Binding-site contacts:
Ligand atom C8 contacts residue ASN280 of chain 1.D at 3.4 Å.
Ligand atom C1 contacts residue ASN282 of chain 1.D at 1.4 Å.
Ligand atom C6 contacts residue LYS558 of chain 1.A at 3.4 Å.
Ligand atom C2 contacts residue GLU281 of chain 1.D at 4.5 Å.
Ligand atom C5 contacts residue LYS558 of chain 1.A at 4.0 Å.
Ligand atom C8 contacts residue GLU281 of chain 1.D at 4.1 Å.
Ligand atom O5 contacts residue ASN282 of chain 1.D at 2.4 Å (h-bond).
Ligand atom C5 contacts residue ASN282 of chain 1.D at 3.7 Å.
Ligand atom N2 contacts residue ASN280 of chain 1.D at 4.4 Å.
Ligand atom C7 contacts residue GLU281 of chain 1.D at 4.3 Å.
Ligand atom C3 contacts residue ASN282 of chain 1.D at 3.8 Å.
Ligand atom C4 contacts residue ASN282 of chain 1.D at 4.2 Å.
Ligand atom O7 contacts residue ASN280 of chain 1.D at 3.9 Å.
Ligand atom C7 contacts residue ASN280 of chain 1.D at 3.7 Å.
Ligand atom O7 contacts residue ASN282 of chain 1.D at 3.4 Å (h-bond).
Ligand atom N2 contacts residue ASN282 of chain 1.D at 2.9 Å (h-bond).
Ligand atom N2 contacts residue GLU281 of chain 1.D at 3.6 Å.
Ligand atom C1 contacts residue GLU281 of chain 1.D at 4.4 Å.
Ligand atom C8 contacts residue ASN282 of chain 1.D at 4.5 Å.
Ligand atom C7 contacts residue ASN282 of chain 1.D at 3.3 Å.
Ligand atom O5 contacts residue LYS558 of chain 1.A at 3.5 Å (salt-bridge).
Ligand atom O6 contacts residue LYS558 of chain 1.A at 4.0 Å.
Ligand atom C2 contacts residue ASN282 of chain 1.D at 2.5 Å.

Sequence of chain 1.D:
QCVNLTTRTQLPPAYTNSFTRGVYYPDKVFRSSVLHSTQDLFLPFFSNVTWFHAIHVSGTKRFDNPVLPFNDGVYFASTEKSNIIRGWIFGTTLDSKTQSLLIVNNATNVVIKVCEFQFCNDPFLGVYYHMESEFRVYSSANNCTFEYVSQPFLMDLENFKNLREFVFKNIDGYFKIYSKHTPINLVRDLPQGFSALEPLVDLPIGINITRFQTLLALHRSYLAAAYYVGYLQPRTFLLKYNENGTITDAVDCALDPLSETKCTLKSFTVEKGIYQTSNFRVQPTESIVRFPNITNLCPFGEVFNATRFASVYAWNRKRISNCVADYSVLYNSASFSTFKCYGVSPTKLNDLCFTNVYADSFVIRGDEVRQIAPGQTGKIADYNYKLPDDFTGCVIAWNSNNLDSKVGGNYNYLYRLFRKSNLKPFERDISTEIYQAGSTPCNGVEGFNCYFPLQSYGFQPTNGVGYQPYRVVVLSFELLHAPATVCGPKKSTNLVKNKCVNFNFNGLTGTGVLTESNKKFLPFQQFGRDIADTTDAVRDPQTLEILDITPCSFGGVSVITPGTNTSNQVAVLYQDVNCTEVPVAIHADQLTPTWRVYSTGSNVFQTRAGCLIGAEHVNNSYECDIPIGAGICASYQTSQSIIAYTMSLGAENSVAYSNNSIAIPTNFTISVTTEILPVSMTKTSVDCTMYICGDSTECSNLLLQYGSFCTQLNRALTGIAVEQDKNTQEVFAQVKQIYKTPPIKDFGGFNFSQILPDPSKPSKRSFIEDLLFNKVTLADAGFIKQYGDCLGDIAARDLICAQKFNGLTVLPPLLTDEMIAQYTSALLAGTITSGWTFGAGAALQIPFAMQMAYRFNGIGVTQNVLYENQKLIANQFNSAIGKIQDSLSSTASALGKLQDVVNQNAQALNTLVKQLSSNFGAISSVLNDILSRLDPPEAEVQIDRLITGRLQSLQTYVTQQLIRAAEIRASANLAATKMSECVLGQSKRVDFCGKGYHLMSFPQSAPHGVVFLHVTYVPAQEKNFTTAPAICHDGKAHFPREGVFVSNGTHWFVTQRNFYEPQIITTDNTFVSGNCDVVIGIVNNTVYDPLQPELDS

This small molecule binds to this protein.
Small molecule (SMILES): CC(=O)N[C@@H]1[C@@H](O)[C@H](O)[C@@H](CO)O[C@H]1O

Sequence of chain 1.A:
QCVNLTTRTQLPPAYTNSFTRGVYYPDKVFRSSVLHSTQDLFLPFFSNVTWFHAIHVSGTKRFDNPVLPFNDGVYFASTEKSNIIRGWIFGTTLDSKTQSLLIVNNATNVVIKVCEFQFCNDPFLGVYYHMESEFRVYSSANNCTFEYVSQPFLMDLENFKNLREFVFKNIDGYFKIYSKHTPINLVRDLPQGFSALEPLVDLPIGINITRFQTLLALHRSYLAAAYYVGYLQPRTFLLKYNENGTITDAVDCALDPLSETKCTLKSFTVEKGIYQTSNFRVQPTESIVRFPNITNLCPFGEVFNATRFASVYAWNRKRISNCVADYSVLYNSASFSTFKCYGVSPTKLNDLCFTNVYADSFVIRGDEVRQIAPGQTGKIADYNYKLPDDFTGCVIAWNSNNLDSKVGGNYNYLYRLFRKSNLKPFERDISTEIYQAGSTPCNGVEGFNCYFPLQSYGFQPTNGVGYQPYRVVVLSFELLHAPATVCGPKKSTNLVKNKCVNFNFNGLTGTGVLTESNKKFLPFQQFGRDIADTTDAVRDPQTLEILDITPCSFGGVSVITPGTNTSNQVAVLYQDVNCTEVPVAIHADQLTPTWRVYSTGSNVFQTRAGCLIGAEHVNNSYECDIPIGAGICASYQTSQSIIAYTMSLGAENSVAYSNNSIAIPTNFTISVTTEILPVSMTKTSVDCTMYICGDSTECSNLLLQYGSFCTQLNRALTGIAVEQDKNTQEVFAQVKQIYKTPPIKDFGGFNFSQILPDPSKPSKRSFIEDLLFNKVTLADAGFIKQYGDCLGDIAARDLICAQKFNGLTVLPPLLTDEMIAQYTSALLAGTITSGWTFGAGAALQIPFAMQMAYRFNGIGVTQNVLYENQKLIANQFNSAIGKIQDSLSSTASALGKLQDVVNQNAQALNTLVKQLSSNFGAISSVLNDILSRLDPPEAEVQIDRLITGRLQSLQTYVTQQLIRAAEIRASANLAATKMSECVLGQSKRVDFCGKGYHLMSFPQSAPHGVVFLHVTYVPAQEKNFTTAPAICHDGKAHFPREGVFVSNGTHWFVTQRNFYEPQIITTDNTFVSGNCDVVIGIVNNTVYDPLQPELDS